Binding-site contacts:
Ligand atom O4 contacts residue ARG75 of chain 1.A at 3.3 Å (salt-bridge).
Ligand atom O2' contacts residue ILE52 of chain 1.A at 3.4 Å.
Ligand atom C4 contacts residue ASP113 of chain 1.A at 3.6 Å.
Ligand atom O2 contacts residue GLN159 of chain 1.A at 3.0 Å (h-bond).
Ligand atom C5' contacts residue LEU83 of chain 1.A at 3.4 Å (hydrophobic).
Ligand atom O3' contacts residue ARG445 of chain 1.A at 3.5 Å (salt-bridge).
Ligand atom OP1 contacts residue ASP447 of chain 1.A at 3.1 Å (salt-bridge).
Ligand atom O2 contacts residue CYS76 of chain 1.A at 3.3 Å (h-bond).
Ligand atom C2' contacts residue ARG451 of chain 1.A at 3.1 Å.
Ligand atom O4 contacts residue ASN88 of chain 1.A at 3.4 Å (h-bond).
Ligand atom OP2 contacts residue CYS453 of chain 1.A at 2.8 Å (h-bond).
Ligand atom O2 contacts residue VAL79 of chain 1.A at 3.5 Å.
Ligand atom O2' contacts residue ALA450 of chain 1.A at 3.5 Å.
Ligand atom C2 contacts residue GLU134 of chain 1.A at 3.5 Å.
Ligand atom O2' contacts residue ARG451 of chain 1.A at 2.7 Å (salt-bridge).
Ligand atom O3' contacts residue TYR162 of chain 1.A at 3.4 Å (h-bond).
Ligand atom O4 contacts residue ARG451 of chain 1.A at 2.9 Å (salt-bridge).
Ligand atom OP1 contacts residue TYR162 of chain 1.A at 2.8 Å (h-bond).
Ligand atom C4' contacts residue LEU83 of chain 1.A at 3.3 Å (hydrophobic).
Ligand atom O2' contacts residue CYS453 of chain 1.A at 3.4 Å.
Ligand atom OP2 contacts residue SER452 of chain 1.A at 3.2 Å.
Ligand atom O4 contacts residue SER452 of chain 1.A at 3.4 Å.
Ligand atom OP2 contacts residue TYR446 of chain 1.A at 3.4 Å.
Ligand atom OP2 contacts residue ARG614 of chain 1.C at 3.3 Å (salt-bridge).
Ligand atom O2' contacts residue GLN159 of chain 1.A at 3.2 Å (h-bond).
Ligand atom O5' contacts residue ARG614 of chain 1.C at 3.6 Å (salt-bridge).
Ligand atom O2 contacts residue ARG445 of chain 1.A at 3.2 Å (salt-bridge).
Ligand atom N1 contacts residue ARG451 of chain 1.A at 3.5 Å (salt-bridge).
Ligand atom C6 contacts residue ARG451 of chain 1.A at 3.6 Å.
Ligand atom O5' contacts residue CYS453 of chain 1.A at 3.5 Å (h-bond).
Ligand atom OP1 contacts residue ARG445 of chain 1.A at 3.0 Å (salt-bridge).
Ligand atom O2 contacts residue GLU134 of chain 1.A at 3.4 Å (salt-bridge).
Ligand atom O4 contacts residue ASP113 of chain 1.A at 3.2 Å.
Ligand atom O3' contacts residue GLN159 of chain 1.A at 3.4 Å (h-bond).
Ligand atom OP1 contacts residue ARG164 of chain 1.A at 3.4 Å (salt-bridge).
Ligand atom N3 contacts residue GLU134 of chain 1.A at 2.9 Å (salt-bridge).
Ligand atom OP1 contacts residue TYR446 of chain 1.A at 2.8 Å (h-bond).
Ligand atom OP2 contacts residue ARG164 of chain 1.A at 2.5 Å (salt-bridge).
Ligand atom O3' contacts residue CYS453 of chain 1.A at 3.4 Å (h-bond).
Ligand atom O4 contacts residue HIS54 of chain 1.A at 3.2 Å (h-bond).

Sequence of chain 1.C:
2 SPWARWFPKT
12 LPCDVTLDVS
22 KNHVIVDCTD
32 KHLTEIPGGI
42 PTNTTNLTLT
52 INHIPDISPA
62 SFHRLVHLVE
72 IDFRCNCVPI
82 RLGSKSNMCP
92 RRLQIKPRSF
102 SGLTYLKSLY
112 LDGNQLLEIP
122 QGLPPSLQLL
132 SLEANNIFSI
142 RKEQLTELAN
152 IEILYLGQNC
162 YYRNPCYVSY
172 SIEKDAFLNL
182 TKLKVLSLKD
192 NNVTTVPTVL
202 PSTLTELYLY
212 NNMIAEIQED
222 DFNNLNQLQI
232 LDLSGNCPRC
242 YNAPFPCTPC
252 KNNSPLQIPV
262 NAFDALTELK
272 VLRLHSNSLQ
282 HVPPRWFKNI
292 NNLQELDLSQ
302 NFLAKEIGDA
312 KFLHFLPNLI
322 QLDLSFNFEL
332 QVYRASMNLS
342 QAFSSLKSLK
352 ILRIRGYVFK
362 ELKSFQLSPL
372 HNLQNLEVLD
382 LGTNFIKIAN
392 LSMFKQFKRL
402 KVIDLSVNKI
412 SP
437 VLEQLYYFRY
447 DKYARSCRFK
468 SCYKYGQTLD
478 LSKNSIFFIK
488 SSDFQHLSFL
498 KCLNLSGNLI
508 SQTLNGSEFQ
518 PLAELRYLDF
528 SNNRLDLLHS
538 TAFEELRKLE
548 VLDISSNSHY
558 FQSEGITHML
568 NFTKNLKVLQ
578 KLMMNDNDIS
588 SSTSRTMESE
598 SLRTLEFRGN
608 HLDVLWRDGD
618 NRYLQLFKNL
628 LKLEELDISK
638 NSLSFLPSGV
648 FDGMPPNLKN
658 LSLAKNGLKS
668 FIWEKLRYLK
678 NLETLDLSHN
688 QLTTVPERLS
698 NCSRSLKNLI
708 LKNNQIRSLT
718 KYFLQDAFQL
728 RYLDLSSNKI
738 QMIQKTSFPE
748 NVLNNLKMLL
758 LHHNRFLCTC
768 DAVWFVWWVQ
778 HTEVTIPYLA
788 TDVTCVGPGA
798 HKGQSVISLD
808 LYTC

Sequence of chain 1.A:
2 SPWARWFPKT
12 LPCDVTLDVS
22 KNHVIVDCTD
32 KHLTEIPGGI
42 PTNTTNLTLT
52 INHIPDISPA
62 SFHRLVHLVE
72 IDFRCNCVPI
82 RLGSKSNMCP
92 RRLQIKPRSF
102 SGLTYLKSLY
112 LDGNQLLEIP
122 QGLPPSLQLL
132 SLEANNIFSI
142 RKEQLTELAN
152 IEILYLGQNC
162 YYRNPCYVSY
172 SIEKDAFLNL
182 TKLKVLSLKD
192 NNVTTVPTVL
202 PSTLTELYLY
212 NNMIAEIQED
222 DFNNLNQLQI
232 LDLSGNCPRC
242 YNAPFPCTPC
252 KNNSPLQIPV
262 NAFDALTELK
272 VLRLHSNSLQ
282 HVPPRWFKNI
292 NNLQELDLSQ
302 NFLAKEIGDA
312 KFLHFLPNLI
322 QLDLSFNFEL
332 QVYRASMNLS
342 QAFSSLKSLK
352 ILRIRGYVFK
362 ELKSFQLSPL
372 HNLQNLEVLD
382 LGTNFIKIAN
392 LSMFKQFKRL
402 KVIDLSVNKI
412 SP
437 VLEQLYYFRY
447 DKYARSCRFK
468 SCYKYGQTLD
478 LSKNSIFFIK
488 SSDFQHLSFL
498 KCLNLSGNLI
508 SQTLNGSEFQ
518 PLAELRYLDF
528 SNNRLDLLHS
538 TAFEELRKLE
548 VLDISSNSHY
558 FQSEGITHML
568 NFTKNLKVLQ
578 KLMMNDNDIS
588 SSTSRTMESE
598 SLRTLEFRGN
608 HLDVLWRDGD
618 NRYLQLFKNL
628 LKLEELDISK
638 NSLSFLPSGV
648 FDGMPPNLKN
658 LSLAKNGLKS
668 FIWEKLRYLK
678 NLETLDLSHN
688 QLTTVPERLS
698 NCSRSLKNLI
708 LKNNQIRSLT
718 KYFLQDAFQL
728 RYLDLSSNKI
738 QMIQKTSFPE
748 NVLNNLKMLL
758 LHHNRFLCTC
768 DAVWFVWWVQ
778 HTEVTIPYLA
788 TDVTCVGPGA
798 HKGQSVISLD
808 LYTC

The small molecule below binds the protein below.
Small molecule (SMILES): O=c1ccn([C@@H]2O[C@H](CO[P](=O)(O)O[C@H]3[C@@H](O)[C@H](n4ccc(=O)[nH]c4=O)O[C@@H]3CO[P](=O)(O)O[C@H]3[C@@H](O)[C@H](n4ccc(=O)[nH]c4=O)O[C@@H]3COP(=O)=O)[C@@H](OP(=O)(O)O)[C@H]2O)c(=O)[nH]1